Sequence of chain 1.B:
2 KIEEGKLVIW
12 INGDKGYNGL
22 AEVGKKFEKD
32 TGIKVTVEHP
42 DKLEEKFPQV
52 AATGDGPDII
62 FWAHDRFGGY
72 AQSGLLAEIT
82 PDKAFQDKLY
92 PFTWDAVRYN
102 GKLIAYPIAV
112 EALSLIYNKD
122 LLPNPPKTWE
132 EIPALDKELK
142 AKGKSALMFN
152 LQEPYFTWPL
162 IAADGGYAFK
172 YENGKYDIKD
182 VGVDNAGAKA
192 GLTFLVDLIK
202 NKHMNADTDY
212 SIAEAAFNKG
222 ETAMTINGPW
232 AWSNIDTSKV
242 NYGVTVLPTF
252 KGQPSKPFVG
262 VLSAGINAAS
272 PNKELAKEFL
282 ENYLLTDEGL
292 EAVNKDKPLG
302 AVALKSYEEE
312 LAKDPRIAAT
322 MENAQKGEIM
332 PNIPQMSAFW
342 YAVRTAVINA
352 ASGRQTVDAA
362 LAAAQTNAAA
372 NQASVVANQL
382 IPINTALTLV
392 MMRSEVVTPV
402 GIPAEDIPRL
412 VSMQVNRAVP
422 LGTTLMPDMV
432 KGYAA

Binding-site contacts:
Ligand atom O6 contacts residue PRO155 of chain 1.B at 3.2 Å.
Ligand atom C1 contacts residue TRP341 of chain 1.B at 3.6 Å (hydrophobic).
Ligand atom O2 contacts residue LYS16 of chain 1.B at 2.8 Å (salt-bridge).
Ligand atom C2 contacts residue ASP66 of chain 1.B at 3.4 Å.
Ligand atom C1 contacts residue LYS16 of chain 1.B at 3.6 Å.
Ligand atom O4 contacts residue GLU45 of chain 1.B at 3.6 Å.
Ligand atom C2 contacts residue TRP231 of chain 1.B at 3.7 Å (hydrophobic).
Ligand atom O3 contacts residue ALA64 of chain 1.B at 3.4 Å.
Ligand atom O4 contacts residue GLU46 of chain 1.B at 3.4 Å (salt-bridge).
Ligand atom C1 contacts residue TRP231 of chain 1.B at 3.7 Å (hydrophobic).
Ligand atom O2 contacts residue ASP66 of chain 1.B at 2.5 Å (salt-bridge).
Ligand atom C3 contacts residue TRP63 of chain 1.B at 3.7 Å (hydrophobic).
Ligand atom O1 contacts residue LYS16 of chain 1.B at 3.1 Å (salt-bridge).
Ligand atom O3 contacts residue ASP66 of chain 1.B at 2.6 Å (salt-bridge).
Ligand atom O5 contacts residue TYR156 of chain 1.B at 3.2 Å.
Ligand atom C1 contacts residue TYR156 of chain 1.B at 3.6 Å (hydrophobic).
Ligand atom O3 contacts residue TRP63 of chain 1.B at 3.2 Å (h-bond).
Ligand atom O1 contacts residue ASP15 of chain 1.B at 2.8 Å (salt-bridge).
Ligand atom O2 contacts residue ALA64 of chain 1.B at 3.4 Å.
Ligand atom O6 contacts residue GLU154 of chain 1.B at 2.5 Å (salt-bridge).
Ligand atom O2 contacts residue TRP63 of chain 1.B at 3.6 Å (h-bond).
Ligand atom O2 contacts residue ARG67 of chain 1.B at 2.9 Å (salt-bridge).
Ligand atom C6 contacts residue TRP341 of chain 1.B at 3.8 Å (hydrophobic).
Ligand atom O6 contacts residue ARG345 of chain 1.B at 3.2 Å.
Ligand atom C2 contacts residue GLU112 of chain 1.B at 3.5 Å.
Ligand atom O3 contacts residue GLU45 of chain 1.B at 2.8 Å (salt-bridge).
Ligand atom O2 contacts residue GLU112 of chain 1.B at 2.6 Å (salt-bridge).
Ligand atom O6 contacts residue TYR156 of chain 1.B at 2.9 Å (h-bond).
Ligand atom C6 contacts residue GLU154 of chain 1.B at 3.1 Å.
Ligand atom O3 contacts residue ARG67 of chain 1.B at 2.9 Å (salt-bridge).
Ligand atom C3 contacts residue ASP66 of chain 1.B at 3.5 Å.
Ligand atom O6 contacts residue PHE157 of chain 1.B at 3.8 Å.
Ligand atom C3 contacts residue GLU45 of chain 1.B at 3.3 Å.
Ligand atom O5 contacts residue TRP341 of chain 1.B at 3.1 Å.
Ligand atom C4 contacts residue TYR342 of chain 1.B at 3.7 Å (hydrophobic).
Ligand atom C4 contacts residue TRP341 of chain 1.B at 3.7 Å (hydrophobic).
Ligand atom O4 contacts residue TYR342 of chain 1.B at 3.7 Å.
Ligand atom C6 contacts residue TYR156 of chain 1.B at 3.7 Å (hydrophobic).
Ligand atom O2 contacts residue MET331 of chain 1.B at 3.7 Å.
Ligand atom C1 contacts residue ASP15 of chain 1.B at 3.4 Å.

The protein below binds the small molecule below.
Small molecule (SMILES): OC[C@H]1O[C@H](O[C@H]2[C@H](O)[C@@H](O)[C@@H](O[C@H]3[C@H](O)[C@@H](O)[C@@H](O)O[C@@H]3CO)O[C@@H]2CO)[C@H](O)[C@@H](O)[C@@H]1O